Binding-site contacts:
Ligand atom PBF contacts residue THR145 of chain 1.D at 3.4 Å.
Ligand atom N2 contacts residue ASP200 of chain 1.D at 2.8 Å (salt-bridge).
Ligand atom OAJ contacts residue ASP144 of chain 1.D at 3.4 Å.
Ligand atom N7 contacts residue ILE142 of chain 1.D at 3.7 Å.
Ligand atom OAD contacts residue MG1 of chain 1.O at 2.1 Å.
Ligand atom C2 contacts residue PHE193 of chain 1.D at 3.5 Å (hydrophobic).
Ligand atom CAZ contacts residue THR148 of chain 1.D at 3.6 Å.
Ligand atom OAI contacts residue THR148 of chain 1.D at 2.5 Å (h-bond).
Ligand atom C6 contacts residue VAL194 of chain 1.D at 3.7 Å (hydrophobic).
Ligand atom OAI contacts residue LYS147 of chain 1.D at 3.4 Å (salt-bridge).
Ligand atom N2 contacts residue PHE193 of chain 1.D at 3.6 Å.
Ligand atom N2 contacts residue LEU199 of chain 1.D at 3.5 Å.
Ligand atom OAG contacts residue LYS75 of chain 1.D at 2.8 Å (salt-bridge).
Ligand atom OAH contacts residue GLY76 of chain 1.D at 3.0 Å (h-bond).
Ligand atom OAH contacts residue LYS75 of chain 1.D at 3.5 Å (salt-bridge).
Ligand atom OAD contacts residue ASP200 of chain 1.D at 2.8 Å (salt-bridge).
Ligand atom N7 contacts residue LYS172 of chain 1.D at 3.3 Å (salt-bridge).
Ligand atom CAU contacts residue MG1 of chain 1.O at 3.1 Å.
Ligand atom O6 contacts residue LYS192 of chain 1.D at 3.3 Å (salt-bridge).
Ligand atom OAF contacts residue THR148 of chain 1.D at 3.0 Å (h-bond).
Ligand atom OAE contacts residue ASP144 of chain 1.D at 2.9 Å (salt-bridge).
Ligand atom OAJ contacts residue THR145 of chain 1.D at 2.6 Å (h-bond).
Ligand atom C2 contacts residue VAL194 of chain 1.D at 3.2 Å (hydrophobic).
Ligand atom OAI contacts residue THR145 of chain 1.D at 3.3 Å (h-bond).
Ligand atom O6 contacts residue VAL194 of chain 1.D at 3.0 Å (h-bond).
Ligand atom PBE contacts residue MG1 of chain 1.O at 3.4 Å.
Ligand atom C6 contacts residue PHE193 of chain 1.D at 3.6 Å (hydrophobic).
Ligand atom OAG contacts residue ARG206 of chain 1.D at 3.3 Å (salt-bridge).
Ligand atom O6 contacts residue PHE193 of chain 1.D at 3.4 Å.
Ligand atom N1 contacts residue PHE193 of chain 1.D at 3.5 Å.
Ligand atom CAN contacts residue ILE142 of chain 1.D at 3.6 Å (hydrophobic).
Ligand atom O6 contacts residue LYS172 of chain 1.D at 2.8 Å (salt-bridge).
Ligand atom OAE contacts residue THR145 of chain 1.D at 3.3 Å (h-bond).
Ligand atom C6 contacts residue LYS172 of chain 1.D at 3.7 Å.
Ligand atom OAB contacts residue MG1 of chain 1.O at 2.0 Å.
Ligand atom OAE contacts residue GLY146 of chain 1.D at 2.8 Å (h-bond).
Ligand atom OAT contacts residue ILE142 of chain 1.D at 3.5 Å.
Ligand atom OAD contacts residue ARG206 of chain 1.D at 2.9 Å (salt-bridge).
Ligand atom N1 contacts residue VAL194 of chain 1.D at 2.6 Å (h-bond).
Ligand atom N2 contacts residue VAL194 of chain 1.D at 3.0 Å (h-bond).

Sequence of chain 1.D:
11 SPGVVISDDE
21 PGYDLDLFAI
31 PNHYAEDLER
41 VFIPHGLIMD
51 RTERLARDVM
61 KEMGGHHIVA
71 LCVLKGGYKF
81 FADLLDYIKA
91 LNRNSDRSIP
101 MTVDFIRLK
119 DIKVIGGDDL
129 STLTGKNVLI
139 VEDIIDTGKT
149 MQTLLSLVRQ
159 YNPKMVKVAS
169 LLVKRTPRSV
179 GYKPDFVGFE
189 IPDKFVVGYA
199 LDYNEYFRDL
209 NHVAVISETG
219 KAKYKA

The small molecule below binds the protein below.
Small molecule (SMILES): Nc1nc2c(ncn2[C@@H]2CN(C(=O)CCP(=O)(O)O)C[C@H]2OC[C@@H](O)P(=O)(O)O)c(=O)[nH]1